A protein and the small-molecule ligand that binds it are described below.
Small molecule (SMILES): CC(=O)N[C@@H]1[C@@H](O)[C@H](O)[C@@H](CO)O[C@H]1O

Binding-site contacts:
Ligand atom O5 contacts residue ASN223 of chain 1.C at 2.4 Å (h-bond).
Ligand atom C7 contacts residue ASN223 of chain 1.C at 3.5 Å.
Ligand atom C5 contacts residue ASN223 of chain 1.C at 3.7 Å.
Ligand atom O7 contacts residue ASN223 of chain 1.C at 3.7 Å.
Ligand atom C3 contacts residue ASN223 of chain 1.C at 3.8 Å.
Ligand atom N2 contacts residue ASN223 of chain 1.C at 2.9 Å (h-bond).
Ligand atom C1 contacts residue ASN223 of chain 1.C at 1.4 Å.
Ligand atom C8 contacts residue GLY221 of chain 1.C at 3.4 Å.
Ligand atom C4 contacts residue ASN223 of chain 1.C at 4.2 Å.
Ligand atom C8 contacts residue ASN223 of chain 1.C at 4.1 Å.
Ligand atom C8 contacts residue ILE222 of chain 1.C at 4.2 Å (hydrophobic).
Ligand atom C2 contacts residue ASN223 of chain 1.C at 2.5 Å.

Sequence of chain 1.C:
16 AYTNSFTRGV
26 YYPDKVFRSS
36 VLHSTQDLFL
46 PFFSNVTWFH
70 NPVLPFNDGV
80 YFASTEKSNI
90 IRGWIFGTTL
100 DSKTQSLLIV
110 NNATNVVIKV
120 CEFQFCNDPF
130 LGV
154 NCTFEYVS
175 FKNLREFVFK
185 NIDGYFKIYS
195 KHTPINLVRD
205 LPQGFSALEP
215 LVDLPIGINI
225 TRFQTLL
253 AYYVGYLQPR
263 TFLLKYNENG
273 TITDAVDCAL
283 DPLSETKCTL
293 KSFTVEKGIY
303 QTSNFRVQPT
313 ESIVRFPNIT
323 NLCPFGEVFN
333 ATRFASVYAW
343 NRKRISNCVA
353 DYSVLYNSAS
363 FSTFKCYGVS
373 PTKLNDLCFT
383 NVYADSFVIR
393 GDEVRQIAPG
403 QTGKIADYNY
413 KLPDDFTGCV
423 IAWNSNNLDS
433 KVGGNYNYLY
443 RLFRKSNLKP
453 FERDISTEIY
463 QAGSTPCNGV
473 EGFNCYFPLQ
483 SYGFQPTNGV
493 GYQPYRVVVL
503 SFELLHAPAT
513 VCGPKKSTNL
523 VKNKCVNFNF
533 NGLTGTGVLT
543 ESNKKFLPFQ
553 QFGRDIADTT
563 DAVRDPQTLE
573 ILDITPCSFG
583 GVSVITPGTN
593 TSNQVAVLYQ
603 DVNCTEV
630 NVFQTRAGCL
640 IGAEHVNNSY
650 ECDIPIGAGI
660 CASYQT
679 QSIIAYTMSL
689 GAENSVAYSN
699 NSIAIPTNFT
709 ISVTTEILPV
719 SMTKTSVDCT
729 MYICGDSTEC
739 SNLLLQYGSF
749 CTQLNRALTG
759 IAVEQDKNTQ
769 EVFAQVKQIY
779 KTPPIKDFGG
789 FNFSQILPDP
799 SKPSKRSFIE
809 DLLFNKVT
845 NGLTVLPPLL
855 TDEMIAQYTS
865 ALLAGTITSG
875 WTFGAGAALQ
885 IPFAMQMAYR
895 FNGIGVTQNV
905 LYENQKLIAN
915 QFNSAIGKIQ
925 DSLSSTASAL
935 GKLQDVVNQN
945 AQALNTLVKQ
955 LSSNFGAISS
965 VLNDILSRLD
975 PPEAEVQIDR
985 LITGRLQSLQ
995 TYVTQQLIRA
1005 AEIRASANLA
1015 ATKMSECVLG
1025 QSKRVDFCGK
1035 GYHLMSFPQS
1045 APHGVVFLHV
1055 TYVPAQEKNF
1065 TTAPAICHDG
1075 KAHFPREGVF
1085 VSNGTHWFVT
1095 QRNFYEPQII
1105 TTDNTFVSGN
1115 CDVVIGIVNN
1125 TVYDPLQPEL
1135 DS